Sequence of chain 1.A:
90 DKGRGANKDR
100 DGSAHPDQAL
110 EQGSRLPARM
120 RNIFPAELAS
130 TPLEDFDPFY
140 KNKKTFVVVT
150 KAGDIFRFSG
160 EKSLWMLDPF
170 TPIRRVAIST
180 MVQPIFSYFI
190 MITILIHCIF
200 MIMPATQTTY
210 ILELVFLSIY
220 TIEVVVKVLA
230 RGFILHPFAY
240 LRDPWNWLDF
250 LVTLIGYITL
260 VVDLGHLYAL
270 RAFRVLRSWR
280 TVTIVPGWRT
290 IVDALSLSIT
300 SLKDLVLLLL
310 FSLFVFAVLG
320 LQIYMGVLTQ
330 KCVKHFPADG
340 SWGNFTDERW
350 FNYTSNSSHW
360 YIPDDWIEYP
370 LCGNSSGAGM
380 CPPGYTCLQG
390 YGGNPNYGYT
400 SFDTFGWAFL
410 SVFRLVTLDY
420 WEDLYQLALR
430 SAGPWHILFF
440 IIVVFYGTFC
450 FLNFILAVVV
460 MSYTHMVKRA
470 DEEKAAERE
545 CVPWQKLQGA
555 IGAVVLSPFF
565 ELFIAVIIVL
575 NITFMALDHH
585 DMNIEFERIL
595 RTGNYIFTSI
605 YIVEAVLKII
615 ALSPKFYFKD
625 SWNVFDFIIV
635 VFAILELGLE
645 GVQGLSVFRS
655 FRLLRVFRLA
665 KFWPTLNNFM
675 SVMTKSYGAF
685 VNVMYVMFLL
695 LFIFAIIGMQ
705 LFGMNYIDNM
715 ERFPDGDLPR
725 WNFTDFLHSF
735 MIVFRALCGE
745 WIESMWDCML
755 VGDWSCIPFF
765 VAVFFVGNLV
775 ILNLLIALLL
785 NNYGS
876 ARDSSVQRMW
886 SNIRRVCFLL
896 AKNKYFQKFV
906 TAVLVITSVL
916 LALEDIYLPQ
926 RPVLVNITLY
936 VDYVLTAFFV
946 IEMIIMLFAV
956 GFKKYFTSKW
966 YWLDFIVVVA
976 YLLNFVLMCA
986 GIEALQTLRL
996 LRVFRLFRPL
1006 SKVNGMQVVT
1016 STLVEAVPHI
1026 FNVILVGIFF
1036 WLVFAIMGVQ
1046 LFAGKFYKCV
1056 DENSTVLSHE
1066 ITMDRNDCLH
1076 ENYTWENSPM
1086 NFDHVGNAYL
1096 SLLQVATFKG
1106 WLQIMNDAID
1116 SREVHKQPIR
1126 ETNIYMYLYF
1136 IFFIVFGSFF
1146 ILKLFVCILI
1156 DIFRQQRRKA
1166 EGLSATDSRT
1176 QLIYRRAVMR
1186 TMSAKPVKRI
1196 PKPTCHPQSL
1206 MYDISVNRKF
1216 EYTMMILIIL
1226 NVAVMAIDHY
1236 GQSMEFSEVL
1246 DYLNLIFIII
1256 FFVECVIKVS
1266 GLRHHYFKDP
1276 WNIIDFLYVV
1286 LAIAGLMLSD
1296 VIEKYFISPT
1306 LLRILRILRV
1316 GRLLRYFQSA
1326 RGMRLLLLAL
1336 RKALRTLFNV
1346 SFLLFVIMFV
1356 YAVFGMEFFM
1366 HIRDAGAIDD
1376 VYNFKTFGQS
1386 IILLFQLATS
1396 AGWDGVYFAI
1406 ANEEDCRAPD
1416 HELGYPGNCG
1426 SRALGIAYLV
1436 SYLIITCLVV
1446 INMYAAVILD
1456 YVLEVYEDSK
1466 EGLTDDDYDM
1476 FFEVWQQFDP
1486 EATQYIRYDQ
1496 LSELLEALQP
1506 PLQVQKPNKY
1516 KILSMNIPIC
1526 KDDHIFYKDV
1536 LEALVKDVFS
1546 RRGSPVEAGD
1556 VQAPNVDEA

Binding-site contacts:
Ligand atom C2 contacts residue ASN351 of chain 1.A at 2.4 Å.
Ligand atom C5 contacts residue ASN351 of chain 1.A at 3.6 Å.
Ligand atom C4 contacts residue ASN351 of chain 1.A at 4.2 Å.
Ligand atom O7 contacts residue ASN351 of chain 1.A at 4.4 Å.
Ligand atom C8 contacts residue SER354 of chain 1.A at 2.8 Å.
Ligand atom C7 contacts residue ASN351 of chain 1.A at 3.9 Å.
Ligand atom N2 contacts residue ASN351 of chain 1.A at 2.9 Å (h-bond).
Ligand atom C1 contacts residue ASN351 of chain 1.A at 1.4 Å.
Ligand atom C7 contacts residue SER354 of chain 1.A at 4.1 Å.
Ligand atom C3 contacts residue ASN351 of chain 1.A at 3.7 Å.
Ligand atom O5 contacts residue ASN351 of chain 1.A at 2.3 Å (h-bond).

The protein below binds the small molecule below.
Small molecule (SMILES): CC(=O)N[C@@H]1[C@@H](O)[C@H](O)[C@@H](CO)O[C@H]1O